Sequence of chain 2.A:
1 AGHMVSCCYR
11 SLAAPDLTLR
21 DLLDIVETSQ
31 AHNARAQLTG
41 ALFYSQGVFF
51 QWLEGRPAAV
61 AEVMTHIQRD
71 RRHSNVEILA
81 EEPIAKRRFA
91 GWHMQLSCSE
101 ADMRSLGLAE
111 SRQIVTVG

Binding-site contacts:
Ligand atom CAM contacts residue MET103 of chain 2.A at 4.4 Å (hydrophobic).
Ligand atom CAK contacts residue ARG112 of chain 1.B at 3.9 Å.
Ligand atom CAS contacts residue ARG112 of chain 1.B at 3.7 Å.
Ligand atom CAP contacts residue ARG112 of chain 1.B at 3.3 Å.
Ligand atom CAL contacts residue GLU110 of chain 2.A at 3.6 Å.
Ligand atom CAM contacts residue CYS98 of chain 2.A at 4.3 Å (hydrophobic).
Ligand atom NAO contacts residue GLU110 of chain 1.B at 4.3 Å.
Ligand atom CAK contacts residue MET103 of chain 2.A at 3.8 Å (hydrophobic).
Ligand atom CAI contacts residue ILE114 of chain 1.B at 4.2 Å (hydrophobic).
Ligand atom CAJ contacts residue MET103 of chain 2.A at 4.2 Å (hydrophobic).
Ligand atom CAN contacts residue ARG112 of chain 1.B at 3.4 Å.
Ligand atom OAB contacts residue GLU110 of chain 2.A at 4.3 Å.
Ligand atom CAP contacts residue GLU110 of chain 1.B at 3.7 Å.
Ligand atom CAL contacts residue MET103 of chain 2.A at 4.2 Å (hydrophobic).
Ligand atom CAS contacts residue CYS98 of chain 2.A at 3.9 Å (hydrophobic).
Ligand atom CAI contacts residue MET103 of chain 2.A at 3.9 Å (hydrophobic).
Ligand atom CAQ contacts residue GLU110 of chain 1.B at 4.5 Å.
Ligand atom NAO contacts residue ARG112 of chain 1.B at 4.0 Å.
Ligand atom CAA contacts residue GLU110 of chain 1.B at 3.8 Å.
Ligand atom CAL contacts residue ARG112 of chain 1.B at 3.4 Å.
Ligand atom CAC contacts residue LEU19 of chain 2.A at 4.1 Å (hydrophobic).
Ligand atom CAK contacts residue GLU110 of chain 2.A at 4.4 Å.
Ligand atom CAE contacts residue D9G1 of chain 2.F at 4.1 Å.
Ligand atom CAQ contacts residue ARG112 of chain 1.B at 3.1 Å.
Ligand atom CAS contacts residue GLU110 of chain 1.B at 3.8 Å.
Ligand atom CAC contacts residue D9G1 of chain 2.F at 3.8 Å.
Ligand atom CAD contacts residue D9G1 of chain 2.F at 4.0 Å.
Ligand atom CAF contacts residue ILE114 of chain 1.A at 3.9 Å (hydrophobic).
Ligand atom CAH contacts residue ILE114 of chain 1.B at 4.1 Å (hydrophobic).
Ligand atom CAN contacts residue GLU110 of chain 2.A at 4.2 Å.
Ligand atom CAJ contacts residue GLU110 of chain 2.A at 3.5 Å.
Ligand atom CAE contacts residue ILE114 of chain 1.A at 3.9 Å (hydrophobic).
Ligand atom CAM contacts residue ARG112 of chain 1.B at 3.9 Å.
Ligand atom OAB contacts residue ARG112 of chain 1.B at 2.7 Å (salt-bridge).
Ligand atom CAS contacts residue SER111 of chain 1.B at 3.7 Å.
Ligand atom CAJ contacts residue ARG112 of chain 1.B at 3.5 Å.
Ligand atom CAH contacts residue ARG112 of chain 1.A at 4.0 Å.
Ligand atom CAG contacts residue ARG112 of chain 1.A at 4.3 Å.
Ligand atom OAR contacts residue ARG112 of chain 1.B at 4.1 Å.
Ligand atom CAG contacts residue ILE114 of chain 1.A at 3.8 Å (hydrophobic).

The small molecule below binds the protein below.
Small molecule (SMILES): CCCCCCCCCCCC[N+](C)(C)CC(=O)[O-]

Sequence of chain 1.B:
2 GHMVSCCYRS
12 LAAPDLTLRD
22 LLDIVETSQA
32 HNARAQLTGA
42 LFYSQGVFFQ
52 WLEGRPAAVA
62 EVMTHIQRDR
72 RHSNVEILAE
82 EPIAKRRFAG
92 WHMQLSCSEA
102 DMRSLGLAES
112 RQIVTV

Sequence of chain 1.A:
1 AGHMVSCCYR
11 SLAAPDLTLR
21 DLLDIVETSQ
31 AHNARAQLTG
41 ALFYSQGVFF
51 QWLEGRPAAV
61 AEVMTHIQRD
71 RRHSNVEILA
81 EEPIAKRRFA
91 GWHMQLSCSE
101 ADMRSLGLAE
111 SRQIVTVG